Sequence of chain 35.B:
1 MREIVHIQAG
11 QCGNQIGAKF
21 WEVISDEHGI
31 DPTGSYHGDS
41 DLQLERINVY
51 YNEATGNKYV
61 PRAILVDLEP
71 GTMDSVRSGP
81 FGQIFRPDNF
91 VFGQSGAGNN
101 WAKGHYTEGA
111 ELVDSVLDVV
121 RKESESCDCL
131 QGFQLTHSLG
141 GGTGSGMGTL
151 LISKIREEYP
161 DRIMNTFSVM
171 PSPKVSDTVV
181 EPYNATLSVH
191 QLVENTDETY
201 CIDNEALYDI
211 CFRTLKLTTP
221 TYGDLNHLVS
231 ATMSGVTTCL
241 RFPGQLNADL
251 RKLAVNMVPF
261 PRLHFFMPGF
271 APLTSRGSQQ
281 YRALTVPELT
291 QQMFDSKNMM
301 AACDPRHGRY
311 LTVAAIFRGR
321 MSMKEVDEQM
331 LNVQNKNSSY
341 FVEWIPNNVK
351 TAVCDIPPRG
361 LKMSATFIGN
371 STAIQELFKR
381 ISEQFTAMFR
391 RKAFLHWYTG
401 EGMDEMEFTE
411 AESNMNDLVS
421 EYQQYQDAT

Binding-site contacts:
Ligand atom C16 contacts residue THR274 of chain 35.B at 3.6 Å.
Ligand atom C07 contacts residue HIS227 of chain 35.B at 2.7 Å.
Ligand atom O13 contacts residue ARG359 of chain 35.B at 3.4 Å (salt-bridge).
Ligand atom C05 contacts residue HIS227 of chain 35.B at 3.4 Å.
Ligand atom C09 contacts residue LEU228 of chain 35.B at 4.1 Å (hydrophobic).
Ligand atom C41 contacts residue VAL23 of chain 35.B at 3.2 Å (hydrophobic).
Ligand atom C15 contacts residue PRO272 of chain 35.B at 3.6 Å (hydrophobic).
Ligand atom O08 contacts residue ARG276 of chain 35.B at 3.6 Å.
Ligand atom C14 contacts residue THR274 of chain 35.B at 4.0 Å.
Ligand atom O06 contacts residue PRO272 of chain 35.B at 3.8 Å.
Ligand atom C07 contacts residue LEU228 of chain 35.B at 4.0 Å (hydrophobic).
Ligand atom O14 contacts residue HIS227 of chain 35.B at 2.2 Å (h-bond).
Ligand atom C44 contacts residue GLY360 of chain 35.B at 4.0 Å.
Ligand atom C44 contacts residue LEU361 of chain 35.B at 4.0 Å (hydrophobic).
Ligand atom C04 contacts residue HIS227 of chain 35.B at 4.0 Å.
Ligand atom O06 contacts residue LEU273 of chain 35.B at 3.4 Å.
Ligand atom C14 contacts residue LEU215 of chain 35.B at 3.9 Å (hydrophobic).
Ligand atom C39 contacts residue SER234 of chain 35.B at 3.9 Å.
Ligand atom C42 contacts residue VAL23 of chain 35.B at 3.5 Å (hydrophobic).
Ligand atom C33 contacts residue ASP26 of chain 35.B at 3.9 Å.
Ligand atom C06 contacts residue ASP224 of chain 35.B at 3.6 Å.
Ligand atom C19 contacts residue THR274 of chain 35.B at 3.3 Å.
Ligand atom C16 contacts residue PRO272 of chain 35.B at 4.0 Å (hydrophobic).
Ligand atom O12 contacts residue GLY360 of chain 35.B at 3.4 Å (h-bond).
Ligand atom C36 contacts residue HIS227 of chain 35.B at 3.4 Å.
Ligand atom C41 contacts residue SER234 of chain 35.B at 3.6 Å.
Ligand atom O06 contacts residue LEU215 of chain 35.B at 3.6 Å.
Ligand atom C07 contacts residue ASP224 of chain 35.B at 3.5 Å.
Ligand atom C40 contacts residue SER234 of chain 35.B at 2.9 Å.
Ligand atom O13 contacts residue GLY360 of chain 35.B at 3.6 Å (h-bond).
Ligand atom C27 contacts residue GLY360 of chain 35.B at 4.0 Å.
Ligand atom O06 contacts residue THR274 of chain 35.B at 3.2 Å (h-bond).
Ligand atom O13 contacts residue PRO358 of chain 35.B at 3.5 Å.
Ligand atom C06 contacts residue HIS227 of chain 35.B at 2.8 Å.
Ligand atom C09 contacts residue HIS227 of chain 35.B at 3.9 Å.
Ligand atom C08 contacts residue HIS227 of chain 35.B at 3.3 Å.
Ligand atom O07 contacts residue THR274 of chain 35.B at 3.7 Å.
Ligand atom C30 contacts residue HIS227 of chain 35.B at 3.1 Å.
Ligand atom C31 contacts residue HIS227 of chain 35.B at 3.4 Å.
Ligand atom C08 contacts residue LEU228 of chain 35.B at 3.3 Å (hydrophobic).

A small-molecule ligand and the protein it binds are described below.
Small molecule (SMILES): CC(=O)O[C@H]1C(=O)[C@@]2(C)[C@H]([C@H](OC(=O)c3ccccc3)[C@]3(O)C[C@H](OC(=O)[C@H](O)[C@@H](NC(=O)c4ccccc4)c4ccccc4)C(C)=C1C3(C)C)[C@]1(OC(C)=O)CO[C@@H]1C[C@@H]2O